The protein below binds the small molecule below.
Small molecule (SMILES): CC(=O)N[C@@H]1[C@@H](O)[C@H](O)[C@@H](CO)O[C@H]1O

Binding-site contacts:
Ligand atom C3 contacts residue TRP364 of chain 1.G at 4.1 Å (hydrophobic).
Ligand atom C2 contacts residue ASN308 of chain 1.G at 2.5 Å.
Ligand atom C7 contacts residue ASN308 of chain 1.G at 3.4 Å.
Ligand atom O7 contacts residue ASN308 of chain 1.G at 3.6 Å (h-bond).
Ligand atom C3 contacts residue ASN308 of chain 1.G at 3.8 Å.
Ligand atom N2 contacts residue ASN308 of chain 1.G at 2.9 Å (h-bond).
Ligand atom C4 contacts residue ASN308 of chain 1.G at 4.2 Å.
Ligand atom C8 contacts residue GLU309 of chain 1.G at 4.4 Å.
Ligand atom O3 contacts residue TRP364 of chain 1.G at 3.2 Å.
Ligand atom C5 contacts residue ASN308 of chain 1.G at 3.7 Å.
Ligand atom O5 contacts residue ASN308 of chain 1.G at 2.4 Å (h-bond).
Ligand atom C2 contacts residue TRP364 of chain 1.G at 3.5 Å (hydrophobic).
Ligand atom C8 contacts residue ASN308 of chain 1.G at 4.4 Å.
Ligand atom C1 contacts residue ASN308 of chain 1.G at 1.4 Å.
Ligand atom N2 contacts residue TRP364 of chain 1.G at 3.4 Å.

Sequence of chain 1.G:
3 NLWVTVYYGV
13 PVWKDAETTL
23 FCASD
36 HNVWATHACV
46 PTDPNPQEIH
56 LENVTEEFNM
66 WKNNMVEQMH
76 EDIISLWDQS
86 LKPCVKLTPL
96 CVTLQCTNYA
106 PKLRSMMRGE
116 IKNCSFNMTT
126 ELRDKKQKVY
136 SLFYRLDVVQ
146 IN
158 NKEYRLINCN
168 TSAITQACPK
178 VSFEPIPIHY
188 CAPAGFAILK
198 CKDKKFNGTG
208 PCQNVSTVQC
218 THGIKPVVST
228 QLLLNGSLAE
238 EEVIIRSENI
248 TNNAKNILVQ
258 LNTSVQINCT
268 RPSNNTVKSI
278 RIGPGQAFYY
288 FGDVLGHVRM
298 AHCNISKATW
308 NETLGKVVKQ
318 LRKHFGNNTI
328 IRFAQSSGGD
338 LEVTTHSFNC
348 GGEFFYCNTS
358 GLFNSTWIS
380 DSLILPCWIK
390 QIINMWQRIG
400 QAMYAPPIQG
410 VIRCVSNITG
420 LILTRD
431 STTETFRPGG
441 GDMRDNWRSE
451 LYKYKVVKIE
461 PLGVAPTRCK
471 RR